Sequence of chain 1.B:
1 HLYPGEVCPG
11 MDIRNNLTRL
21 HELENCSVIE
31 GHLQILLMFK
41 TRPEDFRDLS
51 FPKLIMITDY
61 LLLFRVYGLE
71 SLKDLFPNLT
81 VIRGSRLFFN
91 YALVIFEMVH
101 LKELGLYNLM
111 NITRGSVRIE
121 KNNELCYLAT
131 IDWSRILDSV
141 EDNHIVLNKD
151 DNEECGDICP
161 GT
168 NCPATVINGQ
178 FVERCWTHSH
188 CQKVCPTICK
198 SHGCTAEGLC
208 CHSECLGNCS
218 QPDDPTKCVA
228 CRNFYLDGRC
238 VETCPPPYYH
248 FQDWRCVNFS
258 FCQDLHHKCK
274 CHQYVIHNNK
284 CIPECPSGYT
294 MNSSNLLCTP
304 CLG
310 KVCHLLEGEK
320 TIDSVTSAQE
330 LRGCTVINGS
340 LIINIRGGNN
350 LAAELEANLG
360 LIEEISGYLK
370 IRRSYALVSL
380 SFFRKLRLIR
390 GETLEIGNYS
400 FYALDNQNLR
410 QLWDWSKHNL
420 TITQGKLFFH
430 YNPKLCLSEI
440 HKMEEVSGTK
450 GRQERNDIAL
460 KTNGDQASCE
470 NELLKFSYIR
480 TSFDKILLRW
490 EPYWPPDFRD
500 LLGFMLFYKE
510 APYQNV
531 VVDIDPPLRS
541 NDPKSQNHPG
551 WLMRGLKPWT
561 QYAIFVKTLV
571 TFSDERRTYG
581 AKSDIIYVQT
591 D

Binding-site contacts:
Ligand atom C8 contacts residue ASN215 of chain 1.B at 3.4 Å.
Ligand atom C2 contacts residue ASN215 of chain 1.B at 3.6 Å.
Ligand atom C8 contacts residue LYS190 of chain 1.B at 3.7 Å.
Ligand atom O7 contacts residue ASN108 of chain 1.B at 3.2 Å (h-bond).
Ligand atom C7 contacts residue ASN215 of chain 1.B at 3.2 Å.
Ligand atom C8 contacts residue MET110 of chain 1.B at 4.3 Å (hydrophobic).
Ligand atom N2 contacts residue ASN215 of chain 1.B at 3.0 Å (h-bond).
Ligand atom O7 contacts residue ASN215 of chain 1.B at 3.8 Å.
Ligand atom C1 contacts residue ASN215 of chain 1.B at 3.6 Å.
Ligand atom C7 contacts residue ASN108 of chain 1.B at 4.3 Å.

This small molecule binds to this protein.
Small molecule (SMILES): CC(=O)N[C@@H]1[C@@H](O)[C@H](O)[C@@H](CO)O[C@H]1O